The small molecule below binds the protein below.
Small molecule (SMILES): CC(=O)N[C@H]1[C@H](O[C@H]2[C@H](O)[C@@H](NC(C)=O)CO[C@@H]2CO)O[C@H](CO)[C@@H](O[C@@H]2O[C@H](CO)[C@@H](O)[C@H](O[C@H]3O[C@H](CO)[C@@H](O)[C@H](O)[C@@H]3O)[C@@H]2O)[C@@H]1O

Sequence of chain 1.V:
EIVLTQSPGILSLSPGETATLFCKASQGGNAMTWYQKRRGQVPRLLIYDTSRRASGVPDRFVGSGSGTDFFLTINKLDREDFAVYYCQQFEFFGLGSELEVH

Sequence of chain 1.Q:
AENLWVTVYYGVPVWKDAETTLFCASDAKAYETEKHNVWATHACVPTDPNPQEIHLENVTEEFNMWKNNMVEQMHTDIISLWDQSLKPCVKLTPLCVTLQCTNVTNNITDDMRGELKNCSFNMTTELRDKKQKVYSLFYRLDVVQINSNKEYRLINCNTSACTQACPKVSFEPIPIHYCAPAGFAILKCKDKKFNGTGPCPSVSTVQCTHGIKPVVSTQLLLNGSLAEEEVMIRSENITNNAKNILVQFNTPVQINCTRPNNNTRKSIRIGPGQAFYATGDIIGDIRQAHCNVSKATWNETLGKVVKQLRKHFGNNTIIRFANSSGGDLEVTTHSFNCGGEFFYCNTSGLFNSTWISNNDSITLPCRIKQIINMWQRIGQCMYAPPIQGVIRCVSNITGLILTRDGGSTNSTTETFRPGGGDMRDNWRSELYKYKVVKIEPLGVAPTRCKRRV

Binding-site contacts:
Ligand atom C6 contacts residue ASP49 of chain 1.V at 3.3 Å.
Ligand atom C2 contacts residue LYS67 of chain 1.Q at 4.0 Å.
Ligand atom C3 contacts residue ASN246 of chain 1.Q at 3.8 Å.
Ligand atom O5 contacts residue GLU245 of chain 1.Q at 3.8 Å.
Ligand atom C5 contacts residue GLU245 of chain 1.Q at 4.0 Å.
Ligand atom C6 contacts residue GLU245 of chain 1.Q at 3.8 Å.
Ligand atom N2 contacts residue ASN246 of chain 1.Q at 3.0 Å (h-bond).
Ligand atom C4 contacts residue ASN246 of chain 1.Q at 4.2 Å.
Ligand atom O5 contacts residue ASN246 of chain 1.Q at 2.3 Å (h-bond).
Ligand atom C6 contacts residue ARG52 of chain 1.V at 4.0 Å.
Ligand atom O7 contacts residue ASN30 of chain 1.V at 3.8 Å.
Ligand atom C7 contacts residue ALA31 of chain 1.V at 3.9 Å (hydrophobic).
Ligand atom C7 contacts residue ASN246 of chain 1.Q at 4.0 Å.
Ligand atom O4 contacts residue LYS67 of chain 1.Q at 4.4 Å.
Ligand atom C8 contacts residue ALA31 of chain 1.V at 3.9 Å (hydrophobic).
Ligand atom O7 contacts residue ALA31 of chain 1.V at 3.0 Å (h-bond).
Ligand atom O6 contacts residue ASP49 of chain 1.V at 2.7 Å (salt-bridge).
Ligand atom C7 contacts residue ASN64 of chain 1.Q at 4.0 Å.
Ligand atom N2 contacts residue PHE90 of chain 1.V at 3.7 Å.
Ligand atom C7 contacts residue LYS67 of chain 1.Q at 3.5 Å.
Ligand atom C8 contacts residue PHE90 of chain 1.V at 3.6 Å (hydrophobic).
Ligand atom O7 contacts residue ASN64 of chain 1.Q at 3.9 Å.
Ligand atom O7 contacts residue LYS67 of chain 1.Q at 2.5 Å (salt-bridge).
Ligand atom C5 contacts residue ASN246 of chain 1.Q at 3.6 Å.
Ligand atom N2 contacts residue LYS67 of chain 1.Q at 4.1 Å.
Ligand atom C8 contacts residue THR206 of chain 1.Q at 4.0 Å.
Ligand atom O7 contacts residue ASN246 of chain 1.Q at 4.4 Å.
Ligand atom C4 contacts residue SER51 of chain 1.V at 4.1 Å.
Ligand atom O7 contacts residue PHE90 of chain 1.V at 4.4 Å.
Ligand atom C8 contacts residue ASN64 of chain 1.Q at 3.6 Å.
Ligand atom O4 contacts residue SER51 of chain 1.V at 2.8 Å (h-bond).
Ligand atom C1 contacts residue ASN246 of chain 1.Q at 1.4 Å.
Ligand atom C7 contacts residue PHE90 of chain 1.V at 3.7 Å (hydrophobic).
Ligand atom C2 contacts residue ASN246 of chain 1.Q at 2.5 Å.